Binding-site contacts:
Ligand atom C1 contacts residue ARG170 of chain 1.C at 3.8 Å.
Ligand atom C2 contacts residue SER14 of chain 1.D at 3.5 Å.
Ligand atom C2 contacts residue VAL235 of chain 1.C at 4.4 Å (hydrophobic).
Ligand atom C3 contacts residue PHE51 of chain 1.C at 3.6 Å (hydrophobic).
Ligand atom O1 contacts residue ARG170 of chain 1.C at 3.4 Å (salt-bridge).
Ligand atom C3 contacts residue VAL235 of chain 1.C at 3.9 Å (hydrophobic).
Ligand atom O3 contacts residue PHE51 of chain 1.C at 3.9 Å.
Ligand atom O3 contacts residue ASP16 of chain 1.D at 2.9 Å (salt-bridge).
Ligand atom O1 contacts residue VAL235 of chain 1.C at 4.3 Å.
Ligand atom C1 contacts residue VAL235 of chain 1.C at 3.4 Å (hydrophobic).
Ligand atom O3 contacts residue SER14 of chain 1.D at 3.6 Å.
Ligand atom C3 contacts residue ASP16 of chain 1.D at 4.0 Å.
Ligand atom C2 contacts residue ASP16 of chain 1.D at 4.5 Å.
Ligand atom C3 contacts residue SER14 of chain 1.D at 3.5 Å.
Ligand atom O3 contacts residue PHE55 of chain 1.D at 4.5 Å.
Ligand atom C1 contacts residue SER14 of chain 1.D at 4.2 Å.

The protein below binds the small molecule below.
Small molecule (SMILES): OCCCO

Sequence of chain 1.D:
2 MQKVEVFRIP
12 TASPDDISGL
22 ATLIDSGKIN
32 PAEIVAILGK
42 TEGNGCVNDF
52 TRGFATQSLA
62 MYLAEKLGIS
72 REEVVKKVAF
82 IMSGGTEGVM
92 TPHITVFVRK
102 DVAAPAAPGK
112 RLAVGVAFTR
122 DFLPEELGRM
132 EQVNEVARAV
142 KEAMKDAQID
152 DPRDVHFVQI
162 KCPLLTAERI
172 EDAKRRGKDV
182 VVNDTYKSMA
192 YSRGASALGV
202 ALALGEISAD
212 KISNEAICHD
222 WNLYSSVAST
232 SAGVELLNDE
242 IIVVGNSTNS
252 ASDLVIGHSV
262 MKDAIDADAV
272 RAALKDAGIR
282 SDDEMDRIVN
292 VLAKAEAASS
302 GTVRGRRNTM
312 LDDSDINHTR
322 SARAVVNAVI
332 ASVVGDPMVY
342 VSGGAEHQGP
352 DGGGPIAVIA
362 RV

Sequence of chain 1.C:
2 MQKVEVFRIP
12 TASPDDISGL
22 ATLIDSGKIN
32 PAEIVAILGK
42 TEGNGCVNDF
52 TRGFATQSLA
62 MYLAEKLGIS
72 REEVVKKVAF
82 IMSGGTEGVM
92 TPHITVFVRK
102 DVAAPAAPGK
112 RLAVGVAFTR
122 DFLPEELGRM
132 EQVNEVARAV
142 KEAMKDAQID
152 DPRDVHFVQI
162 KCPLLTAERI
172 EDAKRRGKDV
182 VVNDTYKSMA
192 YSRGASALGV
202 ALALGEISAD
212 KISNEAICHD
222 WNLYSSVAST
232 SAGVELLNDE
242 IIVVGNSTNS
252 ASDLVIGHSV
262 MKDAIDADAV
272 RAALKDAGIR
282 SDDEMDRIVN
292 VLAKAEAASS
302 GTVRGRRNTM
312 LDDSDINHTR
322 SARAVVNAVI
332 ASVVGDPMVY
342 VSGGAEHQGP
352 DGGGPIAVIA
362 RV